The small molecule below binds the protein below.
Small molecule (SMILES): Oc1cc(O)c2c(c1)O[C@H](c1ccc(O)c(O)c1)[C@H](O)C2

Binding-site contacts:
Ligand atom OAQ contacts residue LEU142 of chain 1.A at 3.2 Å.
Ligand atom CAU contacts residue LEU142 of chain 1.A at 3.6 Å (hydrophobic).
Ligand atom OAG contacts residue LYS138 of chain 1.A at 3.8 Å.
Ligand atom CAY contacts residue LYS138 of chain 1.A at 3.5 Å.
Ligand atom OAQ contacts residue TYR82 of chain 1.A at 3.1 Å (h-bond).
Ligand atom OAC contacts residue ALA26 of chain 1.A at 3.8 Å.
Ligand atom OAD contacts residue HIS68 of chain 1.A at 3.9 Å.
Ligand atom OAR contacts residue LEU55 of chain 1.A at 4.2 Å.
Ligand atom CAU contacts residue LEU55 of chain 1.A at 3.9 Å (hydrophobic).
Ligand atom CAP contacts residue LYS138 of chain 1.A at 3.7 Å.
Ligand atom CAO contacts residue LEU142 of chain 1.A at 3.9 Å (hydrophobic).
Ligand atom CAI contacts residue LEU142 of chain 1.A at 4.0 Å (hydrophobic).
Ligand atom CAI contacts residue LEU55 of chain 1.A at 3.5 Å (hydrophobic).
Ligand atom CBA contacts residue HIS68 of chain 1.A at 3.9 Å.
Ligand atom CAT contacts residue VAL37 of chain 1.A at 4.1 Å (hydrophobic).
Ligand atom CAY contacts residue ILE34 of chain 1.A at 4.1 Å (hydrophobic).
Ligand atom OAD contacts residue LEU142 of chain 1.A at 3.9 Å.
Ligand atom OAB contacts residue ILE57 of chain 1.A at 3.1 Å.
Ligand atom OAC contacts residue LEU142 of chain 1.A at 4.0 Å.
Ligand atom CBE contacts residue LYS138 of chain 1.A at 3.5 Å.
Ligand atom CAK contacts residue VAL37 of chain 1.A at 4.1 Å (hydrophobic).
Ligand atom CAJ contacts residue LEU55 of chain 1.A at 3.5 Å (hydrophobic).
Ligand atom CBD contacts residue LYS138 of chain 1.A at 3.9 Å.
Ligand atom CBA contacts residue LEU55 of chain 1.A at 3.9 Å (hydrophobic).
Ligand atom CBE contacts residue TYR82 of chain 1.A at 4.2 Å (hydrophobic).
Ligand atom CAT contacts residue LYS138 of chain 1.A at 3.6 Å.
Ligand atom CAU contacts residue THR30 of chain 1.A at 3.5 Å.
Ligand atom CAO contacts residue TYR82 of chain 1.A at 3.8 Å (hydrophobic).
Ligand atom CAT contacts residue ILE57 of chain 1.A at 4.1 Å (hydrophobic).
Ligand atom CAV contacts residue LEU142 of chain 1.A at 3.5 Å (hydrophobic).
Ligand atom CAV contacts residue HIS68 of chain 1.A at 3.7 Å.
Ligand atom CAO contacts residue HIS68 of chain 1.A at 3.3 Å.
Ligand atom OAB contacts residue LYS138 of chain 1.A at 4.0 Å.
Ligand atom OAC contacts residue THR30 of chain 1.A at 2.9 Å (h-bond).
Ligand atom CAN contacts residue ILE66 of chain 1.A at 3.8 Å (hydrophobic).
Ligand atom OAQ contacts residue LYS138 of chain 1.A at 3.0 Å (salt-bridge).
Ligand atom CAI contacts residue THR30 of chain 1.A at 3.4 Å.
Ligand atom CAK contacts residue LYS138 of chain 1.A at 3.1 Å.
Ligand atom OAG contacts residue ILE34 of chain 1.A at 3.5 Å.
Ligand atom CAN contacts residue ILE57 of chain 1.A at 4.2 Å (hydrophobic).

Sequence of chain 1.A:
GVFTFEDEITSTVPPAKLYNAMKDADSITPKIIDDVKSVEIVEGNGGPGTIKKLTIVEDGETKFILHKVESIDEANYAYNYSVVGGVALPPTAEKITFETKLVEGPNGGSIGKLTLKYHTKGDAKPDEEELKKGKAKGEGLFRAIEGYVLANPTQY